Binding-site contacts:
Ligand atom OP1 contacts residue ASN55 of chain 1.E at 2.8 Å (h-bond).
Ligand atom C5' contacts residue ARG49 of chain 1.E at 3.5 Å.
Ligand atom C5 contacts residue THR45 of chain 3.E at 3.2 Å.
Ligand atom OP2 contacts residue TYR85 of chain 3.E at 2.6 Å (h-bond).
Ligand atom C5' contacts residue SER51 of chain 1.E at 3.3 Å.
Ligand atom OP1 contacts residue SER52 of chain 1.E at 3.2 Å.
Ligand atom P contacts residue ARG49 of chain 1.E at 3.0 Å.
Ligand atom O3' contacts residue SER51 of chain 1.E at 3.3 Å (h-bond).
Ligand atom N7 contacts residue LYS61 of chain 3.E at 3.3 Å.
Ligand atom O2 contacts residue ASN87 of chain 3.E at 3.3 Å (h-bond).
Ligand atom O2' contacts residue TYR85 of chain 3.E at 3.4 Å.
Ligand atom C4 contacts residue TYR85 of chain 3.E at 3.6 Å (hydrophobic).
Ligand atom C2' contacts residue TYR85 of chain 3.E at 3.4 Å (hydrophobic).
Ligand atom OP1 contacts residue SER51 of chain 1.E at 3.5 Å.
Ligand atom N6 contacts residue THR59 of chain 3.E at 2.8 Å (h-bond).
Ligand atom C6 contacts residue THR45 of chain 3.E at 3.3 Å.
Ligand atom O2' contacts residue GLU63 of chain 3.E at 3.2 Å (salt-bridge).
Ligand atom C2' contacts residue GLU63 of chain 3.E at 3.5 Å.
Ligand atom N6 contacts residue THR45 of chain 3.E at 2.7 Å (h-bond).
Ligand atom N7 contacts residue THR45 of chain 3.E at 2.6 Å (h-bond).
Ligand atom N1 contacts residue SER47 of chain 3.E at 2.9 Å (h-bond).
Ligand atom N9 contacts residue LYS61 of chain 3.E at 3.3 Å (salt-bridge).
Ligand atom C2 contacts residue SER47 of chain 3.E at 3.2 Å.
Ligand atom C3' contacts residue TYR85 of chain 3.E at 3.4 Å (hydrophobic).
Ligand atom O4' contacts residue LYS61 of chain 3.E at 2.8 Å (salt-bridge).
Ligand atom C5' contacts residue TYR85 of chain 3.E at 2.9 Å (hydrophobic).
Ligand atom OP2 contacts residue ASN55 of chain 1.E at 3.4 Å (h-bond).
Ligand atom O3' contacts residue ARG49 of chain 1.E at 3.4 Å (salt-bridge).
Ligand atom OP2 contacts residue SER51 of chain 1.E at 3.4 Å (h-bond).
Ligand atom C4' contacts residue TYR85 of chain 3.E at 3.2 Å (hydrophobic).
Ligand atom C8 contacts residue LYS61 of chain 3.E at 3.4 Å.
Ligand atom OP2 contacts residue ARG49 of chain 1.E at 2.3 Å (salt-bridge).
Ligand atom OP1 contacts residue SER51 of chain 1.E at 2.9 Å (h-bond).
Ligand atom OP2 contacts residue LYS43 of chain 3.E at 2.7 Å (salt-bridge).
Ligand atom N6 contacts residue CYS46 of chain 3.E at 3.3 Å (h-bond).
Ligand atom P contacts residue SER51 of chain 1.E at 3.5 Å.
Ligand atom N3 contacts residue TYR85 of chain 3.E at 3.5 Å.
Ligand atom OP2 contacts residue LYS57 of chain 1.E at 2.6 Å (salt-bridge).
Ligand atom N1 contacts residue TYR85 of chain 3.E at 3.5 Å.
Ligand atom OP1 contacts residue ARG49 of chain 1.E at 2.5 Å (salt-bridge).

Sequence of chain 3.E:
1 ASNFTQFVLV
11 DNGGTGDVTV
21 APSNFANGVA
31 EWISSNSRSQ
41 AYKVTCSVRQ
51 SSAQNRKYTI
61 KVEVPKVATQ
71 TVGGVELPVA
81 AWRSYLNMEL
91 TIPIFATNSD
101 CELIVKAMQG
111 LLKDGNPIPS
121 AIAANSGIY

Sequence of chain 1.E:
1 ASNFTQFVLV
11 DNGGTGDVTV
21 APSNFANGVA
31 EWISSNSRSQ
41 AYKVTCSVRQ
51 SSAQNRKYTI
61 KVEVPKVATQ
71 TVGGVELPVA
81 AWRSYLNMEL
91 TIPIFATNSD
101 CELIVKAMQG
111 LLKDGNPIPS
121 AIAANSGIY

This protein binds this small molecule.
Small molecule (SMILES): Nc1ccn([C@@H]2O[C@H](CO[P](=O)(O)O[C@H]3[C@@H](O)[C@H](n4ccc(N)nc4=O)O[C@@H]3CO[P](=O)(O)O[C@H]3[C@@H](O)[C@H](n4cnc5c(N)ncnc54)O[C@@H]3CO[P](=O)(O)O[C@H]3[C@@H](O)[C@H](n4ccc(N)nc4=O)O[C@@H]3CO[P](=O)(O)O[C@H]3[C@@H](O)[C@H](n4ccc(=O)[nH]c4=O)O[C@@H]3CO[P](=O)(O)O[C@H]3[C@@H](O)[C@H](n4cnc5c(N)ncnc54)O[C@@H]3CO[P](=O)(O)O[C@H]3[C@@H](O)[C@H](n4cnc5c(=O)nc(N)[nH]c54)O[C@@H]3CO[P](=O)(O)O[C@H]3[C@@H](O)[C@H](n4cnc5c(=O)nc(N)[nH]c54)O[C@@H]3CO)[C@@H](O)[C@H]2O)c(=O)n1